Sequence of chain 1.A:
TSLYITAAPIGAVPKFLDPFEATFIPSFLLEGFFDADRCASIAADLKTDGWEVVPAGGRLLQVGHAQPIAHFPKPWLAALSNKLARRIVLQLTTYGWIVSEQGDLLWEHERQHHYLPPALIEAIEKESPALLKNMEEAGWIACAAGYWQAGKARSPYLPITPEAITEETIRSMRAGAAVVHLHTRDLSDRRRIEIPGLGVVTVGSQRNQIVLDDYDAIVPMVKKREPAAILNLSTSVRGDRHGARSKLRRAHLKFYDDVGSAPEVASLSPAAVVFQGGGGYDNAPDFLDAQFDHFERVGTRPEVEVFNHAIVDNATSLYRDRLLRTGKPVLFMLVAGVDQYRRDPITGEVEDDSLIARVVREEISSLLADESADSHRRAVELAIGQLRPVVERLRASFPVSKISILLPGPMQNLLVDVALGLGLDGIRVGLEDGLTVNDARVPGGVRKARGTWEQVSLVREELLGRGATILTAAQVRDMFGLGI

This protein binds this small molecule.
Small molecule (SMILES): O=C([O-])CC(=O)C(=O)O

Binding-site contacts:
Ligand atom O1 contacts residue SER277 of chain 1.A at 3.8 Å.
Ligand atom C2 contacts residue PHE350 of chain 1.A at 3.5 Å (hydrophobic).
Ligand atom O2 contacts residue SER277 of chain 1.A at 2.8 Å (h-bond).
Ligand atom C1 contacts residue HIS224 of chain 1.A at 4.0 Å.
Ligand atom O2 contacts residue HIS224 of chain 1.A at 2.9 Å (h-bond).
Ligand atom C1 contacts residue SER277 of chain 1.A at 3.4 Å.
Ligand atom C4 contacts residue PHE350 of chain 1.A at 3.9 Å (hydrophobic).
Ligand atom O2 contacts residue SER279 of chain 1.A at 4.0 Å.
Ligand atom O4 contacts residue ARG281 of chain 1.A at 2.8 Å (salt-bridge).
Ligand atom C2 contacts residue MG1 of chain 1.B at 3.5 Å.
Ligand atom O3 contacts residue HIS224 of chain 1.A at 4.0 Å.
Ligand atom C3 contacts residue GLU475 of chain 1.A at 4.0 Å.
Ligand atom O5 contacts residue PHE350 of chain 1.A at 4.0 Å.
Ligand atom O5 contacts residue ARG281 of chain 1.A at 3.5 Å.
Ligand atom O2 contacts residue SER310 of chain 1.A at 3.6 Å.
Ligand atom O1 contacts residue SER310 of chain 1.A at 2.5 Å (h-bond).
Ligand atom C2 contacts residue TYR324 of chain 1.A at 3.3 Å (hydrophobic).
Ligand atom C1 contacts residue SER310 of chain 1.A at 3.5 Å.
Ligand atom C3 contacts residue SER279 of chain 1.A at 3.8 Å.
Ligand atom C3 contacts residue HIS226 of chain 1.A at 3.7 Å.
Ligand atom C2 contacts residue SER279 of chain 1.A at 3.5 Å.
Ligand atom C4 contacts residue ARG281 of chain 1.A at 3.7 Å.
Ligand atom O5 contacts residue TYR324 of chain 1.A at 2.9 Å (h-bond).
Ligand atom O2 contacts residue MG1 of chain 1.B at 2.2 Å.
Ligand atom O1 contacts residue SER279 of chain 1.A at 3.7 Å.
Ligand atom C1 contacts residue SER279 of chain 1.A at 3.5 Å.
Ligand atom O3 contacts residue MG1 of chain 1.B at 1.9 Å.
Ligand atom C4 contacts residue TYR324 of chain 1.A at 3.9 Å (hydrophobic).
Ligand atom C4 contacts residue SER279 of chain 1.A at 3.6 Å.
Ligand atom O5 contacts residue SER279 of chain 1.A at 2.8 Å (h-bond).
Ligand atom O5 contacts residue PHE318 of chain 1.A at 4.0 Å.
Ligand atom C1 contacts residue MG1 of chain 1.B at 3.2 Å.
Ligand atom O4 contacts residue PHE318 of chain 1.A at 3.9 Å.
Ligand atom O3 contacts residue GLU475 of chain 1.A at 2.8 Å (salt-bridge).
Ligand atom C3 contacts residue MG1 of chain 1.B at 3.0 Å.
Ligand atom C1 contacts residue GLU348 of chain 1.A at 3.9 Å.
Ligand atom O1 contacts residue GLU348 of chain 1.A at 3.6 Å.
Ligand atom C3 contacts residue PHE350 of chain 1.A at 4.1 Å (hydrophobic).
Ligand atom O3 contacts residue HIS226 of chain 1.A at 2.8 Å (h-bond).
Ligand atom O2 contacts residue HIS226 of chain 1.A at 3.3 Å (h-bond).